Sequence of chain 1.A:
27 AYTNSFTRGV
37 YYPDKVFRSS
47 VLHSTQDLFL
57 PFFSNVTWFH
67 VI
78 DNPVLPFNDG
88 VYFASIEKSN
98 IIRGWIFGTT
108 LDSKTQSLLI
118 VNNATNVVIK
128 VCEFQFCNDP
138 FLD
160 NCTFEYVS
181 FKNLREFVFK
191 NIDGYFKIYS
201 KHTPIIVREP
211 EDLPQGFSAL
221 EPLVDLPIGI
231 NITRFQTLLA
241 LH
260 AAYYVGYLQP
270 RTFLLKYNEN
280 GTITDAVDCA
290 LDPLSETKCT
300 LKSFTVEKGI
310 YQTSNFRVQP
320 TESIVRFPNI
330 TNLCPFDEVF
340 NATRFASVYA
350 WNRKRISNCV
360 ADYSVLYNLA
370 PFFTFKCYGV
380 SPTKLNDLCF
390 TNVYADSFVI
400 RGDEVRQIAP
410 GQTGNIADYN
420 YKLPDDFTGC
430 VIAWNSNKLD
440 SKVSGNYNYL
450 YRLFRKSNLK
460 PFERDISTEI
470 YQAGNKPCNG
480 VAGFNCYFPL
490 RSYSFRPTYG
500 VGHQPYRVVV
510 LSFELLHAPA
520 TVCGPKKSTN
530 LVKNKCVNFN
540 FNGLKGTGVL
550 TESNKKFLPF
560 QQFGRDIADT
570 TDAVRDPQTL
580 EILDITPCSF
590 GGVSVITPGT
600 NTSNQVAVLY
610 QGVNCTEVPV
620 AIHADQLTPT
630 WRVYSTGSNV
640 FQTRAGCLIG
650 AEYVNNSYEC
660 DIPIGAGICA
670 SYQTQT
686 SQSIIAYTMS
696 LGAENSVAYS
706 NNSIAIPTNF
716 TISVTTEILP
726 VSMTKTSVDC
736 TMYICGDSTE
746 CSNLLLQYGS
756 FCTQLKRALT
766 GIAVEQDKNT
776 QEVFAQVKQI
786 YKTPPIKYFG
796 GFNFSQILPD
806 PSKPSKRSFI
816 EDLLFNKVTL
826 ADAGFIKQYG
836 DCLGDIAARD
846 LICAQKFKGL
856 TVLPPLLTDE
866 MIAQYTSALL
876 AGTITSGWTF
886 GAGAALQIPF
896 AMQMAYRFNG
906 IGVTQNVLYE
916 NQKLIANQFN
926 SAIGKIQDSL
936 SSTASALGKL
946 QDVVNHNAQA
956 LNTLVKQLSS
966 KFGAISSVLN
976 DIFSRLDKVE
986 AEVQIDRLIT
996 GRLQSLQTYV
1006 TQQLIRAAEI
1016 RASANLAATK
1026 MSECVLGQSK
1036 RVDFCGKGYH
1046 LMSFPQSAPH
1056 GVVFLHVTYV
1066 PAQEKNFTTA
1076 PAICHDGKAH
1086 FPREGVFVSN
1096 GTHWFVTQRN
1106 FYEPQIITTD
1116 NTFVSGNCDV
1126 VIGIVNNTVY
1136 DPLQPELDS

The protein below binds the small molecule below.
Small molecule (SMILES): CC(=O)N[C@@H]1[C@@H](O)[C@H](O)[C@@H](CO)O[C@H]1O

Binding-site contacts:
Ligand atom C4 contacts residue ASN61 of chain 1.A at 4.2 Å.
Ligand atom C1 contacts residue ASN61 of chain 1.A at 1.4 Å.
Ligand atom C3 contacts residue ASN61 of chain 1.A at 3.8 Å.
Ligand atom C6 contacts residue TYR28 of chain 1.A at 4.4 Å (hydrophobic).
Ligand atom N2 contacts residue ASN61 of chain 1.A at 3.1 Å (h-bond).
Ligand atom O6 contacts residue TYR28 of chain 1.A at 3.6 Å.
Ligand atom C2 contacts residue ASN61 of chain 1.A at 2.5 Å.
Ligand atom O5 contacts residue ASN61 of chain 1.A at 2.2 Å (h-bond).
Ligand atom C6 contacts residue ASN61 of chain 1.A at 4.5 Å.
Ligand atom C7 contacts residue ASN61 of chain 1.A at 3.5 Å.
Ligand atom O5 contacts residue TYR28 of chain 1.A at 4.1 Å.
Ligand atom C5 contacts residue ASN61 of chain 1.A at 3.5 Å.
Ligand atom O7 contacts residue ASN61 of chain 1.A at 3.3 Å (h-bond).
Ligand atom O6 contacts residue ASN61 of chain 1.A at 4.3 Å.